Binding-site contacts:
Ligand atom C contacts residue SER51 of chain 1.H at 3.7 Å.
Ligand atom CA contacts residue THR28 of chain 1.H at 3.1 Å.
Ligand atom CD1 contacts residue GLN45 of chain 1.I at 3.5 Å.
Ligand atom CZ2 contacts residue ALA44 of chain 1.I at 4.0 Å (hydrophobic).
Ligand atom CA contacts residue THR23 of chain 1.H at 3.8 Å.
Ligand atom OXT contacts residue GLY25 of chain 1.H at 3.9 Å.
Ligand atom CB contacts residue SER51 of chain 1.H at 3.5 Å.
Ligand atom CZ3 contacts residue HIS32 of chain 1.I at 4.0 Å.
Ligand atom CA contacts residue GLY25 of chain 1.H at 3.5 Å.
Ligand atom O contacts residue THR47 of chain 1.I at 3.6 Å.
Ligand atom CZ2 contacts residue THR50 of chain 1.I at 3.9 Å.
Ligand atom O contacts residue SER51 of chain 1.H at 3.0 Å (h-bond).
Ligand atom CZ3 contacts residue GLY21 of chain 1.I at 3.6 Å.
Ligand atom NE1 contacts residue GLN45 of chain 1.I at 2.8 Å (h-bond).
Ligand atom O contacts residue THR23 of chain 1.H at 4.0 Å.
Ligand atom C contacts residue GLY25 of chain 1.H at 3.5 Å.
Ligand atom CZ2 contacts residue ILE53 of chain 1.I at 4.0 Å (hydrophobic).
Ligand atom O contacts residue ARG24 of chain 1.H at 3.4 Å.
Ligand atom CE3 contacts residue THR28 of chain 1.H at 4.0 Å.
Ligand atom N contacts residue GLY25 of chain 1.H at 2.9 Å (h-bond).
Ligand atom CH2 contacts residue GLY21 of chain 1.I at 3.6 Å.
Ligand atom N contacts residue THR23 of chain 1.H at 2.8 Å (h-bond).
Ligand atom CD1 contacts residue SER51 of chain 1.H at 3.6 Å.
Ligand atom OXT contacts residue THR50 of chain 1.I at 2.8 Å (h-bond).
Ligand atom C contacts residue THR50 of chain 1.I at 3.9 Å.
Ligand atom CE2 contacts residue GLN45 of chain 1.I at 4.0 Å.
Ligand atom N contacts residue ASP27 of chain 1.H at 3.1 Å (salt-bridge).
Ligand atom CE3 contacts residue HIS32 of chain 1.I at 4.0 Å.
Ligand atom O contacts residue GLY25 of chain 1.H at 3.0 Å (h-bond).
Ligand atom CB contacts residue THR23 of chain 1.H at 3.7 Å.
Ligand atom OXT contacts residue THR47 of chain 1.I at 2.5 Å (h-bond).
Ligand atom CD1 contacts residue THR47 of chain 1.I at 3.8 Å.
Ligand atom CA contacts residue SER51 of chain 1.H at 4.0 Å.
Ligand atom CG contacts residue SER51 of chain 1.H at 3.9 Å.
Ligand atom C contacts residue THR47 of chain 1.I at 3.4 Å.
Ligand atom N contacts residue THR28 of chain 1.H at 2.7 Å (h-bond).
Ligand atom OXT contacts residue HIS49 of chain 1.I at 3.9 Å.
Ligand atom NE1 contacts residue ALA44 of chain 1.I at 3.9 Å.
Ligand atom N contacts residue ARG24 of chain 1.H at 4.0 Å.
Ligand atom CB contacts residue THR28 of chain 1.H at 3.4 Å.

This small molecule binds to this protein.
Small molecule (SMILES): N[C@@H](Cc1c[nH]c2ccccc12)C(=O)O

Sequence of chain 1.I:
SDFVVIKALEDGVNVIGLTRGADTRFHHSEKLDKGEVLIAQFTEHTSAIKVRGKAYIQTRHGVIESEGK

Sequence of chain 1.H:
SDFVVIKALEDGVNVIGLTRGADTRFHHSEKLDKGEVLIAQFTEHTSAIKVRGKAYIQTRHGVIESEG